This small molecule binds to this protein.
Small molecule (SMILES): CC(=O)N[C@@H]1[C@@H](O)[C@H](O)[C@@H](CO)O[C@H]1O

Sequence of chain 1.B:
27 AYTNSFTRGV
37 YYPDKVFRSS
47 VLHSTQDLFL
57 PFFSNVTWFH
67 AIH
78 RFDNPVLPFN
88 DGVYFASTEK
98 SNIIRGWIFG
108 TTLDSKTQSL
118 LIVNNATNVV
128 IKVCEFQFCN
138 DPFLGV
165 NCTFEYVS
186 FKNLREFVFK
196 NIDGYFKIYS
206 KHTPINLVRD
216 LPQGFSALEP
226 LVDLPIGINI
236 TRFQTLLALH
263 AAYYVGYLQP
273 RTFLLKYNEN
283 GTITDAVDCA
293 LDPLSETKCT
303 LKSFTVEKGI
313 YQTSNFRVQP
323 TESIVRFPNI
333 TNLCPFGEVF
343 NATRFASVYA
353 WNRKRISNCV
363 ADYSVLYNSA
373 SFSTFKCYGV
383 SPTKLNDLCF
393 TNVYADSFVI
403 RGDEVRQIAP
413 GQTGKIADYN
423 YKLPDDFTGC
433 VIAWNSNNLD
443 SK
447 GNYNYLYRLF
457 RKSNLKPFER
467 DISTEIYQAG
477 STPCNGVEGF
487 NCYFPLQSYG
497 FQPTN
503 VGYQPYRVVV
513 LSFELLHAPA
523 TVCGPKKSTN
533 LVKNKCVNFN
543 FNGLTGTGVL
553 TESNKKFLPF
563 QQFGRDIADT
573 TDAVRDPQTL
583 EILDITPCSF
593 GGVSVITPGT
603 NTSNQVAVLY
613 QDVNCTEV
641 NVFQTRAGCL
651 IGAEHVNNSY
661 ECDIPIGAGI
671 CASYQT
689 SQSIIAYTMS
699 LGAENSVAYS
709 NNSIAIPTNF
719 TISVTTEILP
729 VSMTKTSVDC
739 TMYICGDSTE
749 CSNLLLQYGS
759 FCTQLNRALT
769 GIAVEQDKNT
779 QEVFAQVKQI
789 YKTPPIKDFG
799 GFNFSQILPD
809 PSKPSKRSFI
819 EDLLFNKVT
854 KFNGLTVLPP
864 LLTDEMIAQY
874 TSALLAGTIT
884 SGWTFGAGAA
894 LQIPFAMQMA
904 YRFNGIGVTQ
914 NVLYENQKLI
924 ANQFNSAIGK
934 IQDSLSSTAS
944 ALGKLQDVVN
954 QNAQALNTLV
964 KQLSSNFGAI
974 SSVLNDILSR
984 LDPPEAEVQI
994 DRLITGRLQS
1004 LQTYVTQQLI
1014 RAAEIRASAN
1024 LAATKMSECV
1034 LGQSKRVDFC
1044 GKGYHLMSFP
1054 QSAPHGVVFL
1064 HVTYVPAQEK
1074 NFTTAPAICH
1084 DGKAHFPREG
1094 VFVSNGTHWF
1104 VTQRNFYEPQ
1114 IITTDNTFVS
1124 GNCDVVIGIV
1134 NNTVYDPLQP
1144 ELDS

Binding-site contacts:
Ligand atom C7 contacts residue GLY381 of chain 1.B at 3.7 Å.
Ligand atom C1 contacts residue TYR380 of chain 1.B at 3.7 Å (hydrophobic).
Ligand atom C8 contacts residue GLY381 of chain 1.B at 3.1 Å.
Ligand atom O7 contacts residue VAL382 of chain 1.B at 2.8 Å.
Ligand atom N2 contacts residue TYR380 of chain 1.B at 3.6 Å.
Ligand atom C2 contacts residue TYR380 of chain 1.B at 3.9 Å (hydrophobic).
Ligand atom C7 contacts residue SER383 of chain 1.B at 3.5 Å.
Ligand atom C8 contacts residue SER383 of chain 1.B at 3.8 Å.
Ligand atom C8 contacts residue VAL382 of chain 1.B at 3.7 Å (hydrophobic).
Ligand atom O7 contacts residue GLY381 of chain 1.B at 3.8 Å.
Ligand atom C7 contacts residue TYR380 of chain 1.B at 3.4 Å (hydrophobic).
Ligand atom O7 contacts residue TYR380 of chain 1.B at 3.3 Å (h-bond).
Ligand atom O7 contacts residue SER383 of chain 1.B at 2.6 Å (h-bond).
Ligand atom C7 contacts residue VAL382 of chain 1.B at 3.8 Å (hydrophobic).
Ligand atom O5 contacts residue CYS379 of chain 1.B at 4.2 Å.
Ligand atom C8 contacts residue TYR380 of chain 1.B at 4.0 Å (hydrophobic).
Ligand atom O3 contacts residue SER383 of chain 1.B at 4.3 Å.